Binding-site contacts:
Ligand atom N9 contacts residue ARG115 of chain 1.F at 3.7 Å.
Ligand atom C5 contacts residue PRO113 of chain 1.F at 3.9 Å (hydrophobic).
Ligand atom O2' contacts residue PRO113 of chain 1.F at 3.9 Å.
Ligand atom C2' contacts residue PRO113 of chain 1.F at 3.3 Å (hydrophobic).
Ligand atom C8 contacts residue ARG115 of chain 1.F at 3.2 Å.
Ligand atom N3 contacts residue PRO113 of chain 1.F at 3.5 Å (h-bond).
Ligand atom N1 contacts residue ASN114 of chain 1.F at 3.4 Å.
Ligand atom C5 contacts residue ARG115 of chain 1.F at 3.9 Å.
Ligand atom C1' contacts residue ARG115 of chain 1.F at 3.8 Å.
Ligand atom N7 contacts residue PRO113 of chain 1.F at 4.3 Å.
Ligand atom O2' contacts residue ARG115 of chain 1.F at 3.0 Å (salt-bridge).
Ligand atom C6 contacts residue ASN114 of chain 1.F at 3.6 Å.
Ligand atom N7 contacts residue ARG115 of chain 1.F at 3.4 Å.
Ligand atom N9 contacts residue PRO113 of chain 1.F at 3.4 Å (h-bond).
Ligand atom N3 contacts residue ASN114 of chain 1.F at 3.8 Å.
Ligand atom C4 contacts residue ASN114 of chain 1.F at 4.0 Å.
Ligand atom C2 contacts residue PRO113 of chain 1.F at 4.2 Å (hydrophobic).
Ligand atom N6 contacts residue ASN114 of chain 1.F at 3.5 Å (h-bond).
Ligand atom C8 contacts residue PRO113 of chain 1.F at 4.0 Å (hydrophobic).
Ligand atom C2' contacts residue ARG115 of chain 1.F at 3.6 Å.
Ligand atom C4 contacts residue PRO113 of chain 1.F at 3.3 Å (hydrophobic).
Ligand atom C1' contacts residue PRO113 of chain 1.F at 3.8 Å (hydrophobic).
Ligand atom C2 contacts residue ASN114 of chain 1.F at 3.5 Å.
Ligand atom C5 contacts residue ASN114 of chain 1.F at 4.0 Å.

Sequence of chain 1.F:
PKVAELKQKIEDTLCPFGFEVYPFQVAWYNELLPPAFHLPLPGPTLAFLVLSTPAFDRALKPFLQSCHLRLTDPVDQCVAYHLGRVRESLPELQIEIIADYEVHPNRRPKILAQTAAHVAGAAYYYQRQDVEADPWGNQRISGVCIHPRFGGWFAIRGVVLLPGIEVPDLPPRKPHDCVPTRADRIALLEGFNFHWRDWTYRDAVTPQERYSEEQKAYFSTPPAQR

The protein below binds the small molecule below.
Small molecule (SMILES): C[C@H]1O[C@@H](n2cnc3c(N)ncnc32)[C@H](O)[C@@H]1O